A protein and the small-molecule ligand that binds it are described below.
Small molecule (SMILES): Cc1nccc(N2CCCc3nc(C4(NC(=O)c5ccc(F)cc5)CC4)ccc32)n1

Sequence of chain 1.A:
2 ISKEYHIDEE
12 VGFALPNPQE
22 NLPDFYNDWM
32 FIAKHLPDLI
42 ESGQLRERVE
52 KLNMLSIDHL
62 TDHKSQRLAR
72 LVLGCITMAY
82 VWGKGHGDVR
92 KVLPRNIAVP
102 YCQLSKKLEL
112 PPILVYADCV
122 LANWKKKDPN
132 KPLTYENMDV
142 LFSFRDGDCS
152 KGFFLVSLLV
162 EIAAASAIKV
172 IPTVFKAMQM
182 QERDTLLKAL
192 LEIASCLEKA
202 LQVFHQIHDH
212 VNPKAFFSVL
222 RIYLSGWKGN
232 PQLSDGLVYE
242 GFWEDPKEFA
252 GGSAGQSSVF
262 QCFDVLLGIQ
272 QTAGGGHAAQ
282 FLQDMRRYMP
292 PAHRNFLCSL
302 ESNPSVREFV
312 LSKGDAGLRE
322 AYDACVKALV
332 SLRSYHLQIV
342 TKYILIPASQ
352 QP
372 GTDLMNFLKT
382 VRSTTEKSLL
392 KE

Binding-site contacts:
Ligand atom F1 contacts residue GLY253 of chain 1.A at 3.5 Å.
Ligand atom C6 contacts residue TYR117 of chain 1.A at 3.7 Å (hydrophobic).
Ligand atom C2 contacts residue SER254 of chain 1.A at 3.9 Å.
Ligand atom C12 contacts residue SER158 of chain 1.A at 3.3 Å.
Ligand atom C24 contacts residue PHE261 of chain 1.A at 3.7 Å (hydrophobic).
Ligand atom C28 contacts residue ARG334 of chain 1.A at 3.7 Å.
Ligand atom N10 contacts residue SER158 of chain 1.A at 2.9 Å (h-bond).
Ligand atom C20 contacts residue VAL161 of chain 1.A at 3.8 Å (hydrophobic).
Ligand atom C7 contacts residue TYR117 of chain 1.A at 3.7 Å (hydrophobic).
Ligand atom N27 contacts residue LEU333 of chain 1.A at 3.5 Å.
Ligand atom O9 contacts residue ALA255 of chain 1.A at 3.6 Å.
Ligand atom N19 contacts residue SER158 of chain 1.A at 3.6 Å.
Ligand atom N10 contacts residue PHE154 of chain 1.A at 3.5 Å.
Ligand atom C26 contacts residue LEU333 of chain 1.A at 3.6 Å (hydrophobic).
Ligand atom C16 contacts residue ALA255 of chain 1.A at 3.4 Å (hydrophobic).
Ligand atom C21 contacts residue GLU162 of chain 1.A at 3.7 Å.
Ligand atom C12 contacts residue ILE208 of chain 1.A at 3.6 Å (hydrophobic).
Ligand atom C29 contacts residue VAL260 of chain 1.A at 3.6 Å (hydrophobic).
Ligand atom C5 contacts residue PHE154 of chain 1.A at 3.4 Å (hydrophobic).
Ligand atom C11 contacts residue SER158 of chain 1.A at 3.3 Å.
Ligand atom C4 contacts residue SER254 of chain 1.A at 3.8 Å.
Ligand atom C29 contacts residue LEU330 of chain 1.A at 3.8 Å (hydrophobic).
Ligand atom C8 contacts residue PHE154 of chain 1.A at 3.4 Å (hydrophobic).
Ligand atom N27 contacts residue ARG334 of chain 1.A at 3.6 Å (salt-bridge).
Ligand atom C4 contacts residue PHE154 of chain 1.A at 3.5 Å (hydrophobic).
Ligand atom C15 contacts residue ALA255 of chain 1.A at 3.6 Å (hydrophobic).
Ligand atom C6 contacts residue PHE154 of chain 1.A at 3.7 Å (hydrophobic).
Ligand atom C13 contacts residue PHE154 of chain 1.A at 3.8 Å (hydrophobic).
Ligand atom C3 contacts residue LEU225 of chain 1.A at 3.8 Å (hydrophobic).
Ligand atom C29 contacts residue ARG334 of chain 1.A at 3.8 Å.
Ligand atom C3 contacts residue SER254 of chain 1.A at 3.5 Å.
Ligand atom F1 contacts residue CYS120 of chain 1.A at 3.4 Å.
Ligand atom C16 contacts residue HIS337 of chain 1.A at 3.8 Å.
Ligand atom N23 contacts residue PHE261 of chain 1.A at 3.8 Å.
Ligand atom C20 contacts residue SER158 of chain 1.A at 3.7 Å.
Ligand atom C22 contacts residue SER258 of chain 1.A at 3.8 Å.
Ligand atom C7 contacts residue VAL121 of chain 1.A at 3.8 Å (hydrophobic).
Ligand atom F1 contacts residue LEU225 of chain 1.A at 3.4 Å.
Ligand atom C15 contacts residue HIS337 of chain 1.A at 3.5 Å.
Ligand atom C3 contacts residue GLY253 of chain 1.A at 3.5 Å.